This small molecule binds to this protein.
Small molecule (SMILES): OC[C@@H](O)C(O)[C@@H](O)CO

Sequence of chain 2.A:
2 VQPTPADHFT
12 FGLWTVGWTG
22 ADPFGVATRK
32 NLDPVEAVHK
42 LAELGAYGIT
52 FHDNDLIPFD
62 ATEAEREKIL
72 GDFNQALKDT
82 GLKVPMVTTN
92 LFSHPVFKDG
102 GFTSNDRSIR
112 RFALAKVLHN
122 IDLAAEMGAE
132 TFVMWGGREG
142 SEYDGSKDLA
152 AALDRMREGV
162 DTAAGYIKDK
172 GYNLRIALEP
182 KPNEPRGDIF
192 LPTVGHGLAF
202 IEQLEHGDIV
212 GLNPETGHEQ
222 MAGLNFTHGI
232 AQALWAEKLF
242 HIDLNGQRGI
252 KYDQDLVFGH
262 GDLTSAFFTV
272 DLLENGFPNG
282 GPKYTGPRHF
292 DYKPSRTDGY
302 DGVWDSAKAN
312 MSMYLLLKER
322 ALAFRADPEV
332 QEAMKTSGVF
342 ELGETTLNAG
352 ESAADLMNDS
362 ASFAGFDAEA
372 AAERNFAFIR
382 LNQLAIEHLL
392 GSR

Binding-site contacts:
Ligand atom O3 contacts residue MG1 of chain 2.D at 4.0 Å.
Ligand atom O2 contacts residue ASP292 of chain 2.A at 2.7 Å (salt-bridge).
Ligand atom O2 contacts residue HIS219 of chain 2.A at 3.4 Å (h-bond).
Ligand atom O4 contacts residue GLU180 of chain 2.A at 2.5 Å (salt-bridge).
Ligand atom O1 contacts residue ASP254 of chain 2.A at 3.9 Å.
Ligand atom C4 contacts residue ASP292 of chain 2.A at 3.8 Å.
Ligand atom C5 contacts residue GLU180 of chain 2.A at 3.9 Å.
Ligand atom O5 contacts residue TRP136 of chain 2.A at 3.5 Å.
Ligand atom C2 contacts residue GLU180 of chain 2.A at 3.6 Å.
Ligand atom O2 contacts residue GLU216 of chain 2.A at 2.9 Å (salt-bridge).
Ligand atom O5 contacts residue PHE93 of chain 2.A at 3.7 Å.
Ligand atom C2 contacts residue ASP292 of chain 2.A at 3.6 Å.
Ligand atom O3 contacts residue ASP292 of chain 2.A at 3.0 Å (salt-bridge).
Ligand atom O1 contacts residue TRP136 of chain 2.A at 3.4 Å.
Ligand atom C3 contacts residue TRP136 of chain 2.A at 3.8 Å (hydrophobic).
Ligand atom O4 contacts residue MG1 of chain 2.D at 2.3 Å.
Ligand atom O4 contacts residue GLU216 of chain 2.A at 4.1 Å.
Ligand atom O2 contacts residue GLU180 of chain 2.A at 3.0 Å (salt-bridge).
Ligand atom C4 contacts residue GLU180 of chain 2.A at 3.1 Å.
Ligand atom O4 contacts residue ASP292 of chain 2.A at 2.8 Å (salt-bridge).
Ligand atom O3 contacts residue TRP15 of chain 2.A at 3.4 Å (h-bond).
Ligand atom O1 contacts residue LYS182 of chain 2.A at 2.9 Å (salt-bridge).
Ligand atom C2 contacts residue MG1 of chain 2.D at 3.4 Å.
Ligand atom C1 contacts residue TRP136 of chain 2.A at 3.8 Å (hydrophobic).
Ligand atom O5 contacts residue HIS53 of chain 2.A at 2.7 Å (h-bond).
Ligand atom C5 contacts residue HIS53 of chain 2.A at 3.4 Å.
Ligand atom C2 contacts residue HIS219 of chain 2.A at 4.0 Å.
Ligand atom O4 contacts residue ASP244 of chain 2.A at 3.1 Å (salt-bridge).
Ligand atom C1 contacts residue HIS219 of chain 2.A at 4.1 Å.
Ligand atom C5 contacts residue TRP136 of chain 2.A at 3.9 Å (hydrophobic).
Ligand atom O1 contacts residue HIS219 of chain 2.A at 3.1 Å (h-bond).
Ligand atom O2 contacts residue MG1 of chain 2.D at 2.3 Å.
Ligand atom C1 contacts residue PHE25 of chain 1.B at 3.8 Å (hydrophobic).
Ligand atom C3 contacts residue MG1 of chain 2.D at 3.8 Å.
Ligand atom O1 contacts residue PHE25 of chain 1.B at 4.0 Å.
Ligand atom C3 contacts residue ASP292 of chain 2.A at 3.6 Å.
Ligand atom C2 contacts residue TRP136 of chain 2.A at 3.8 Å (hydrophobic).
Ligand atom C4 contacts residue TRP136 of chain 2.A at 3.8 Å (hydrophobic).
Ligand atom C5 contacts residue THR89 of chain 2.A at 4.1 Å.
Ligand atom C4 contacts residue MG1 of chain 2.D at 3.5 Å.

Sequence of chain 1.B:
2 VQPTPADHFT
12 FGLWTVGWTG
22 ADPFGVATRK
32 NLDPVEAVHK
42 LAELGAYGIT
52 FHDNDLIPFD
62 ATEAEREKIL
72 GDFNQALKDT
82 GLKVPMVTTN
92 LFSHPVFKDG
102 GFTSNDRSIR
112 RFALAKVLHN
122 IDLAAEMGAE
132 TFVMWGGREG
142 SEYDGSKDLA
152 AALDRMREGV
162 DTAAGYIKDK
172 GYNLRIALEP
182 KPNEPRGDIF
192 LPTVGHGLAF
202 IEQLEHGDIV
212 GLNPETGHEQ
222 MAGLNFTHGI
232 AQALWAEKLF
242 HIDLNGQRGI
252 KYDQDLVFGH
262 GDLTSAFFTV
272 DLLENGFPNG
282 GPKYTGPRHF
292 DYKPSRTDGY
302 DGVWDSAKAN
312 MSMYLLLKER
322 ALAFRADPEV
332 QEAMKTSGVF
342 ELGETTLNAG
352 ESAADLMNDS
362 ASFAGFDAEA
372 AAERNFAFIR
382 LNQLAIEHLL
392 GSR